Binding-site contacts:
Ligand atom O2 contacts residue ASP187 of chain 1.A at 3.4 Å (salt-bridge).
Ligand atom C contacts residue LYS75 of chain 1.A at 3.7 Å.
Ligand atom C3 contacts residue LEU176 of chain 1.A at 3.9 Å (hydrophobic).
Ligand atom O2' contacts residue ALA73 of chain 1.A at 3.5 Å.
Ligand atom O1 contacts residue MET123 of chain 1.A at 3.9 Å.
Ligand atom N contacts residue LEU176 of chain 1.A at 3.3 Å.
Ligand atom C2 contacts residue VAL60 of chain 1.A at 4.0 Å (hydrophobic).
Ligand atom C5 contacts residue VAL107 of chain 1.A at 4.2 Å (hydrophobic).
Ligand atom C6 contacts residue THR186 of chain 1.A at 3.8 Å.
Ligand atom O1' contacts residue PHE330 of chain 1.A at 3.6 Å.
Ligand atom C5 contacts residue LEU176 of chain 1.A at 3.9 Å (hydrophobic).
Ligand atom C3 contacts residue VAL60 of chain 1.A at 3.8 Å (hydrophobic).
Ligand atom O2' contacts residue GLU124 of chain 1.A at 3.5 Å (salt-bridge).
Ligand atom O1' contacts residue LEU52 of chain 1.A at 3.7 Å.
Ligand atom O1' contacts residue TYR125 of chain 1.A at 4.0 Å.
Ligand atom N contacts residue TYR125 of chain 1.A at 4.2 Å.
Ligand atom C4 contacts residue ALA73 of chain 1.A at 3.5 Å (hydrophobic).
Ligand atom N contacts residue ALA73 of chain 1.A at 3.4 Å.
Ligand atom O1 contacts residue ASP187 of chain 1.A at 2.9 Å (salt-bridge).
Ligand atom O1 contacts residue LYS75 of chain 1.A at 4.1 Å.
Ligand atom C6 contacts residue VAL107 of chain 1.A at 4.2 Å (hydrophobic).
Ligand atom C5 contacts residue THR186 of chain 1.A at 4.1 Å.
Ligand atom O2' contacts residue LEU176 of chain 1.A at 3.4 Å.
Ligand atom C contacts residue ASP187 of chain 1.A at 3.4 Å.
Ligand atom O1 contacts residue THR186 of chain 1.A at 3.5 Å.
Ligand atom O1' contacts residue LEU176 of chain 1.A at 3.8 Å.
Ligand atom C5 contacts residue GLU124 of chain 1.A at 3.6 Å.
Ligand atom C6 contacts residue MET123 of chain 1.A at 3.7 Å (hydrophobic).
Ligand atom C contacts residue THR186 of chain 1.A at 3.6 Å.
Ligand atom C5 contacts residue ALA73 of chain 1.A at 3.7 Å (hydrophobic).
Ligand atom N contacts residue VAL126 of chain 1.A at 4.2 Å.
Ligand atom C5 contacts residue MET123 of chain 1.A at 4.0 Å (hydrophobic).
Ligand atom O2 contacts residue LYS75 of chain 1.A at 2.8 Å (salt-bridge).
Ligand atom C1 contacts residue THR186 of chain 1.A at 3.6 Å.
Ligand atom O1 contacts residue VAL107 of chain 1.A at 4.0 Å.
Ligand atom C4 contacts residue LEU176 of chain 1.A at 3.5 Å (hydrophobic).
Ligand atom O2' contacts residue TYR125 of chain 1.A at 3.5 Å.
Ligand atom C2 contacts residue THR186 of chain 1.A at 4.2 Å.
Ligand atom O2' contacts residue VAL126 of chain 1.A at 3.0 Å (h-bond).
Ligand atom O1' contacts residue ALA73 of chain 1.A at 3.7 Å.

This small molecule binds to this protein.
Small molecule (SMILES): O=C(O)c1ccc([N+](=O)[O-])cc1

Sequence of chain 1.A:
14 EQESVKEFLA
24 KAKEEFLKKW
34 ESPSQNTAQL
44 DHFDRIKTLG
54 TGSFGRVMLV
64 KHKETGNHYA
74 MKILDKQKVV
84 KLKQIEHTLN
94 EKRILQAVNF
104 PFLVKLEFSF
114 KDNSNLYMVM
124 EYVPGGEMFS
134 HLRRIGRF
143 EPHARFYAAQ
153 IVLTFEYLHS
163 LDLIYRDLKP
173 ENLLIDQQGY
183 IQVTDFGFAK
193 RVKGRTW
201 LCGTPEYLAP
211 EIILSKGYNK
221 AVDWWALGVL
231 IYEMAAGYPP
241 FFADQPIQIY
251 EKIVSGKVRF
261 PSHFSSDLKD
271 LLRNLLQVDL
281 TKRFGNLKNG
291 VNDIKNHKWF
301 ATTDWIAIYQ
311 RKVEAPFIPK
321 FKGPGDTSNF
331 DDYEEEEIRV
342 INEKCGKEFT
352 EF